Sequence of chain 1.B:
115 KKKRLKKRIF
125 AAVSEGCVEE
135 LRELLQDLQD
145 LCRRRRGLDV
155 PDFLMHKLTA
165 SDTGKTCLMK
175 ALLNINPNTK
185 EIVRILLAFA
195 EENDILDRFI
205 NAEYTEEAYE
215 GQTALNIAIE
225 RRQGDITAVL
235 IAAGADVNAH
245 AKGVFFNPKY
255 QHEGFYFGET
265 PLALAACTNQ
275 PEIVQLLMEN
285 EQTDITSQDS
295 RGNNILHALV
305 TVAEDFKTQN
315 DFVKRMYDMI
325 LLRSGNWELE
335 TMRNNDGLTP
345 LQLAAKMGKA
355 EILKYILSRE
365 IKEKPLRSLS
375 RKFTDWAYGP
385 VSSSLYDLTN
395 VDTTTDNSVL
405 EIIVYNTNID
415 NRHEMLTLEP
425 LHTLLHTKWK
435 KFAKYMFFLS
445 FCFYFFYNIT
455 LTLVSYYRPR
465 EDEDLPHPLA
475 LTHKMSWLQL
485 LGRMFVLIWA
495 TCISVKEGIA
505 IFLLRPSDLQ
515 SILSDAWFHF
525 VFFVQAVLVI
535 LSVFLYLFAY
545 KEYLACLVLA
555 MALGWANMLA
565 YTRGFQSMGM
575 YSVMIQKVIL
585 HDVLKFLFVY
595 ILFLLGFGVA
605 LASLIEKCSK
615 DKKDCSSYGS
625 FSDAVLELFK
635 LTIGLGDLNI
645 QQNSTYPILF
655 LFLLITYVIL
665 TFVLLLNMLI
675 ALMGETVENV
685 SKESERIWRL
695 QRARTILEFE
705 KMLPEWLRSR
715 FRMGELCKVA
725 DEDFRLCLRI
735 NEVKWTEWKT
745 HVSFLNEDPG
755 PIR

The protein below binds the small molecule below.
Small molecule (SMILES): NCCOB(c1ccccc1)c1ccccc1

Binding-site contacts:
Ligand atom C03 contacts residue TYR565 of chain 1.B at 3.4 Å (hydrophobic).
Ligand atom C10 contacts residue SER444 of chain 1.B at 3.3 Å.
Ligand atom C06 contacts residue PHE526 of chain 1.B at 4.2 Å (hydrophobic).
Ligand atom C08 contacts residue SER444 of chain 1.B at 3.7 Å.
Ligand atom C09 contacts residue SER444 of chain 1.B at 3.3 Å.
Ligand atom C04 contacts residue SER444 of chain 1.B at 3.8 Å.
Ligand atom C02 contacts residue SER444 of chain 1.B at 4.3 Å.
Ligand atom C05 contacts residue TYR565 of chain 1.B at 4.4 Å (hydrophobic).
Ligand atom C07 contacts residue GLU501 of chain 1.B at 4.2 Å.
Ligand atom C12 contacts residue SER444 of chain 1.B at 4.1 Å.
Ligand atom C07 contacts residue LYS500 of chain 1.B at 3.9 Å.
Ligand atom N17 contacts residue CYS496 of chain 1.B at 3.8 Å.
Ligand atom C13 contacts residue SER444 of chain 1.B at 4.1 Å.
Ligand atom N17 contacts residue LYS500 of chain 1.B at 3.4 Å.
Ligand atom C15 contacts residue LYS500 of chain 1.B at 4.1 Å.
Ligand atom C03 contacts residue SER444 of chain 1.B at 3.3 Å.
Ligand atom C05 contacts residue PHE526 of chain 1.B at 3.5 Å (hydrophobic).
Ligand atom C11 contacts residue LEU443 of chain 1.B at 4.3 Å (hydrophobic).
Ligand atom C04 contacts residue PHE526 of chain 1.B at 4.0 Å (hydrophobic).
Ligand atom C10 contacts residue TRP493 of chain 1.B at 3.9 Å (hydrophobic).
Ligand atom C15 contacts residue CYS496 of chain 1.B at 4.1 Å (hydrophobic).
Ligand atom O14 contacts residue LYS500 of chain 1.B at 4.1 Å.
Ligand atom C05 contacts residue GLU501 of chain 1.B at 3.8 Å.
Ligand atom C16 contacts residue LYS500 of chain 1.B at 3.7 Å.
Ligand atom C04 contacts residue TYR565 of chain 1.B at 3.2 Å (hydrophobic).
Ligand atom C06 contacts residue GLU501 of chain 1.B at 3.2 Å.
Ligand atom C11 contacts residue SER444 of chain 1.B at 3.6 Å.
Ligand atom C09 contacts residue TRP493 of chain 1.B at 3.5 Å (hydrophobic).